Binding-site contacts:
Ligand atom C8 contacts residue ARG168 of chain 3.A at 4.3 Å.
Ligand atom N2 contacts residue ASN235 of chain 3.A at 3.1 Å (h-bond).
Ligand atom C7 contacts residue ASN235 of chain 3.A at 3.5 Å.
Ligand atom C5 contacts residue ASN235 of chain 3.A at 3.6 Å.
Ligand atom O6 contacts residue ASN235 of chain 3.A at 4.0 Å.
Ligand atom C1 contacts residue ASN235 of chain 3.A at 1.4 Å.
Ligand atom C4 contacts residue ASN235 of chain 3.A at 4.2 Å.
Ligand atom C8 contacts residue PRO234 of chain 3.A at 4.1 Å (hydrophobic).
Ligand atom O5 contacts residue ASN235 of chain 3.A at 2.3 Å (h-bond).
Ligand atom O6 contacts residue LYS164 of chain 3.A at 4.3 Å.
Ligand atom O7 contacts residue ASN235 of chain 3.A at 3.5 Å (h-bond).
Ligand atom C3 contacts residue ASN235 of chain 3.A at 3.9 Å.
Ligand atom C2 contacts residue ASN235 of chain 3.A at 2.5 Å.

Sequence of chain 3.A:
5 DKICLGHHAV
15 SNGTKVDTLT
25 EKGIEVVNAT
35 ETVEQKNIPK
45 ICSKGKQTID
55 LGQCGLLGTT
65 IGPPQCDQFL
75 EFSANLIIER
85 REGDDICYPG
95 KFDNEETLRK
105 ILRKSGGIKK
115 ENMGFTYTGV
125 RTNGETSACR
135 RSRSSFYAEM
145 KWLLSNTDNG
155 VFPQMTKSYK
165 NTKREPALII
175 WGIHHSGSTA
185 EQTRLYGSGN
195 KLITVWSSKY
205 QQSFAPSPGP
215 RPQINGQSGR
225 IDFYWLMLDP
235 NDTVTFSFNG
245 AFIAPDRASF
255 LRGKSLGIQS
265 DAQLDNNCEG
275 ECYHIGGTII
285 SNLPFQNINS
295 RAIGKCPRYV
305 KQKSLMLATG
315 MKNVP

The small molecule below binds the protein below.
Small molecule (SMILES): CC(=O)N[C@@H]1[C@@H](O)[C@H](O)[C@@H](CO)O[C@H]1O